The protein below binds the small molecule below.
Small molecule (SMILES): CC(=O)N[C@H]1[C@H]([C@H](O)[C@H](O)CO)O[C@@](O[C@H]2[C@@H](O)[C@@H](CO)O[C@@H](O[C@H]3[C@H](O)[C@@H](O)[C@H](O)O[C@@H]3CO)[C@@H]2O)(C(=O)O)C[C@@H]1O

Sequence of chain 18.D:
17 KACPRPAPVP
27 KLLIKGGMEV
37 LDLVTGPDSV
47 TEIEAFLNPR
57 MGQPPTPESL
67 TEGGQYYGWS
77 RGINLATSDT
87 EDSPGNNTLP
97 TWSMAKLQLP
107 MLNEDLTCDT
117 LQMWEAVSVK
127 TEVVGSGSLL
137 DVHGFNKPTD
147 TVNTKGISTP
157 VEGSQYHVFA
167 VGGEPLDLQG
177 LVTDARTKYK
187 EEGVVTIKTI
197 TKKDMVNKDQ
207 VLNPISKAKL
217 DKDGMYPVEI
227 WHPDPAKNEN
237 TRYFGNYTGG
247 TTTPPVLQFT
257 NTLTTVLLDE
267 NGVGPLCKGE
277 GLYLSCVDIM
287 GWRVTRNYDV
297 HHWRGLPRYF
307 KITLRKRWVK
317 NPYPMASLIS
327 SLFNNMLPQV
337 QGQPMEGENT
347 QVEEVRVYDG

Sequence of chain 18.E:
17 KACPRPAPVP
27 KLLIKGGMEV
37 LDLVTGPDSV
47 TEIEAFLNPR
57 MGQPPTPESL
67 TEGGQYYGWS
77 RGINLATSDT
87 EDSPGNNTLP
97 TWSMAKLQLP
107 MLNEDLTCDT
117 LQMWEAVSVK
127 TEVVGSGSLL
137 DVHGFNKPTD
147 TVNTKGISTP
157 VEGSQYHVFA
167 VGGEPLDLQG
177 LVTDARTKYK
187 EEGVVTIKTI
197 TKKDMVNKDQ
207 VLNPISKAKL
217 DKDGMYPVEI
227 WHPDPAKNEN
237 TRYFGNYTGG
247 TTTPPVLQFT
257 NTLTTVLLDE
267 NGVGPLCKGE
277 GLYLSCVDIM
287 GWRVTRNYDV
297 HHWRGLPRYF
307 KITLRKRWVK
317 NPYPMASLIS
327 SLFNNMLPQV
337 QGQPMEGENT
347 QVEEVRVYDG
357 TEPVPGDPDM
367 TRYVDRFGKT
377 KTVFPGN

Binding-site contacts:
Ligand atom C4 contacts residue GLY78 of chain 18.D at 3.8 Å.
Ligand atom O4 contacts residue TYR72 of chain 18.D at 3.9 Å.
Ligand atom O3 contacts residue VAL296 of chain 18.D at 4.3 Å.
Ligand atom C1 contacts residue ARG77 of chain 18.D at 3.4 Å.
Ligand atom C3 contacts residue VAL296 of chain 18.D at 3.5 Å (hydrophobic).
Ligand atom O4 contacts residue VAL296 of chain 18.D at 4.0 Å.
Ligand atom C4 contacts residue HIS298 of chain 18.D at 3.7 Å.
Ligand atom C3 contacts residue ARG77 of chain 18.D at 3.4 Å.
Ligand atom O1A contacts residue GLY78 of chain 18.D at 4.1 Å.
Ligand atom C6 contacts residue ASN93 of chain 18.D at 3.2 Å.
Ligand atom C4 contacts residue TYR72 of chain 18.D at 3.4 Å (hydrophobic).
Ligand atom O4 contacts residue THR291 of chain 18.D at 4.0 Å.
Ligand atom C11 contacts residue ASP85 of chain 18.E at 3.6 Å.
Ligand atom C6 contacts residue THR94 of chain 18.D at 4.2 Å.
Ligand atom C2 contacts residue ARG77 of chain 18.D at 4.0 Å.
Ligand atom O8 contacts residue ARG77 of chain 18.D at 3.6 Å.
Ligand atom O3 contacts residue GLY78 of chain 18.D at 3.8 Å.
Ligand atom O1B contacts residue TYR72 of chain 18.D at 4.0 Å.
Ligand atom C3 contacts residue GLY78 of chain 18.D at 4.0 Å.
Ligand atom O1A contacts residue ARG77 of chain 18.D at 2.8 Å (salt-bridge).
Ligand atom C3 contacts residue HIS298 of chain 18.D at 3.9 Å.
Ligand atom C6 contacts residue TYR72 of chain 18.D at 3.8 Å (hydrophobic).
Ligand atom C11 contacts residue TYR72 of chain 18.D at 4.0 Å (hydrophobic).
Ligand atom O4 contacts residue GLY78 of chain 18.D at 3.1 Å (h-bond).
Ligand atom N5 contacts residue TYR72 of chain 18.D at 3.0 Å (h-bond).
Ligand atom O1B contacts residue ARG77 of chain 18.D at 2.8 Å (salt-bridge).
Ligand atom C5 contacts residue TYR72 of chain 18.D at 3.6 Å (hydrophobic).
Ligand atom O10 contacts residue THR291 of chain 18.D at 3.8 Å.
Ligand atom O1A contacts residue TYR72 of chain 18.D at 3.3 Å.
Ligand atom O3 contacts residue ARG77 of chain 18.D at 4.3 Å.
Ligand atom O3 contacts residue ASN80 of chain 18.D at 3.8 Å.
Ligand atom O8 contacts residue TYR72 of chain 18.D at 3.7 Å.
Ligand atom O4 contacts residue ILE79 of chain 18.D at 4.2 Å.
Ligand atom C4 contacts residue ARG77 of chain 18.D at 4.1 Å.
Ligand atom O4 contacts residue ARG77 of chain 18.D at 4.3 Å.
Ligand atom C10 contacts residue TYR72 of chain 18.D at 3.8 Å (hydrophobic).
Ligand atom C1 contacts residue TYR72 of chain 18.D at 3.8 Å (hydrophobic).
Ligand atom O6 contacts residue ASN93 of chain 18.D at 3.4 Å (h-bond).
Ligand atom C4 contacts residue VAL296 of chain 18.D at 4.2 Å (hydrophobic).
Ligand atom O4 contacts residue HIS298 of chain 18.D at 2.6 Å (h-bond).